This small molecule binds to this protein.
Small molecule (SMILES): N#Cc1ccc(N2CCC(CCC(=O)NCc3ccc(N4CCCCC4)cc3)CC2)cc1

Sequence of chain 1.A:
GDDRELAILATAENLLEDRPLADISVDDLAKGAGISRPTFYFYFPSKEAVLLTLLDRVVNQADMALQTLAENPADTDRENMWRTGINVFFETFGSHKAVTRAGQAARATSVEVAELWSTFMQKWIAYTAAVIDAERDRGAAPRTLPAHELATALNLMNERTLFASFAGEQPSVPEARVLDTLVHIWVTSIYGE

Binding-site contacts:
Ligand atom C19 contacts residue TRP149 of chain 1.A at 3.6 Å (hydrophobic).
Ligand atom C9 contacts residue ILE111 of chain 1.A at 3.8 Å (hydrophobic).
Ligand atom C21 contacts residue TRP149 of chain 1.A at 3.2 Å (hydrophobic).
Ligand atom C9 contacts residue TRP211 of chain 1.A at 3.5 Å (hydrophobic).
Ligand atom C23 contacts residue TRP142 of chain 1.A at 3.4 Å (hydrophobic).
Ligand atom O contacts residue PHE114 of chain 1.A at 3.8 Å.
Ligand atom N1 contacts residue ASN180 of chain 1.A at 3.5 Å (h-bond).
Ligand atom C18 contacts residue TRP149 of chain 1.A at 3.4 Å (hydrophobic).
Ligand atom C3 contacts residue LEU94 of chain 1.A at 3.8 Å (hydrophobic).
Ligand atom C1 contacts residue MET106 of chain 1.A at 3.6 Å (hydrophobic).
Ligand atom C13 contacts residue ASN180 of chain 1.A at 3.0 Å.
Ligand atom C16 contacts residue PHE114 of chain 1.A at 3.5 Å (hydrophobic).
Ligand atom C4 contacts residue LEU91 of chain 1.A at 3.4 Å (hydrophobic).
Ligand atom O contacts residue ASN183 of chain 1.A at 2.6 Å (h-bond).
Ligand atom C26 contacts residue VAL84 of chain 1.A at 3.8 Å (hydrophobic).
Ligand atom C4 contacts residue TYR152 of chain 1.A at 3.0 Å (hydrophobic).
Ligand atom C12 contacts residue ASN183 of chain 1.A at 3.5 Å.
Ligand atom N2 contacts residue TRP149 of chain 1.A at 3.5 Å.
Ligand atom C14 contacts residue ASN180 of chain 1.A at 3.7 Å.
Ligand atom N1 contacts residue PHE114 of chain 1.A at 3.7 Å.
Ligand atom C17 contacts residue PHE188 of chain 1.A at 3.5 Å (hydrophobic).
Ligand atom C21 contacts residue MET146 of chain 1.A at 3.7 Å (hydrophobic).
Ligand atom C8 contacts residue TRP211 of chain 1.A at 3.8 Å (hydrophobic).
Ligand atom N3 contacts residue LEU80 of chain 1.A at 3.2 Å.
Ligand atom C14 contacts residue ASN183 of chain 1.A at 3.5 Å.
Ligand atom C11 contacts residue TRP211 of chain 1.A at 3.3 Å (hydrophobic).
Ligand atom C12 contacts residue ASN180 of chain 1.A at 3.7 Å.
Ligand atom C contacts residue MET106 of chain 1.A at 3.6 Å (hydrophobic).
Ligand atom C10 contacts residue TRP107 of chain 1.A at 3.6 Å (hydrophobic).
Ligand atom C25 contacts residue PHE188 of chain 1.A at 3.6 Å (hydrophobic).
Ligand atom C3 contacts residue LEU91 of chain 1.A at 3.5 Å (hydrophobic).
Ligand atom N3 contacts residue TRP142 of chain 1.A at 2.5 Å.
Ligand atom C18 contacts residue MET146 of chain 1.A at 3.1 Å (hydrophobic).
Ligand atom C24 contacts residue TRP142 of chain 1.A at 3.6 Å (hydrophobic).
Ligand atom C26 contacts residue TRP142 of chain 1.A at 2.9 Å (hydrophobic).
Ligand atom C12 contacts residue PHE114 of chain 1.A at 3.7 Å (hydrophobic).
Ligand atom C6 contacts residue LEU91 of chain 1.A at 3.7 Å (hydrophobic).
Ligand atom C22 contacts residue TRP142 of chain 1.A at 3.5 Å (hydrophobic).
Ligand atom C20 contacts residue TRP149 of chain 1.A at 3.5 Å (hydrophobic).
Ligand atom C7 contacts residue PHE114 of chain 1.A at 3.8 Å (hydrophobic).